The small molecule below binds the protein below.
Small molecule (SMILES): CC(=O)N[C@@H]1[C@@H](O)[C@H](O)[C@@H](CO)O[C@H]1O

Sequence of chain 1.H:
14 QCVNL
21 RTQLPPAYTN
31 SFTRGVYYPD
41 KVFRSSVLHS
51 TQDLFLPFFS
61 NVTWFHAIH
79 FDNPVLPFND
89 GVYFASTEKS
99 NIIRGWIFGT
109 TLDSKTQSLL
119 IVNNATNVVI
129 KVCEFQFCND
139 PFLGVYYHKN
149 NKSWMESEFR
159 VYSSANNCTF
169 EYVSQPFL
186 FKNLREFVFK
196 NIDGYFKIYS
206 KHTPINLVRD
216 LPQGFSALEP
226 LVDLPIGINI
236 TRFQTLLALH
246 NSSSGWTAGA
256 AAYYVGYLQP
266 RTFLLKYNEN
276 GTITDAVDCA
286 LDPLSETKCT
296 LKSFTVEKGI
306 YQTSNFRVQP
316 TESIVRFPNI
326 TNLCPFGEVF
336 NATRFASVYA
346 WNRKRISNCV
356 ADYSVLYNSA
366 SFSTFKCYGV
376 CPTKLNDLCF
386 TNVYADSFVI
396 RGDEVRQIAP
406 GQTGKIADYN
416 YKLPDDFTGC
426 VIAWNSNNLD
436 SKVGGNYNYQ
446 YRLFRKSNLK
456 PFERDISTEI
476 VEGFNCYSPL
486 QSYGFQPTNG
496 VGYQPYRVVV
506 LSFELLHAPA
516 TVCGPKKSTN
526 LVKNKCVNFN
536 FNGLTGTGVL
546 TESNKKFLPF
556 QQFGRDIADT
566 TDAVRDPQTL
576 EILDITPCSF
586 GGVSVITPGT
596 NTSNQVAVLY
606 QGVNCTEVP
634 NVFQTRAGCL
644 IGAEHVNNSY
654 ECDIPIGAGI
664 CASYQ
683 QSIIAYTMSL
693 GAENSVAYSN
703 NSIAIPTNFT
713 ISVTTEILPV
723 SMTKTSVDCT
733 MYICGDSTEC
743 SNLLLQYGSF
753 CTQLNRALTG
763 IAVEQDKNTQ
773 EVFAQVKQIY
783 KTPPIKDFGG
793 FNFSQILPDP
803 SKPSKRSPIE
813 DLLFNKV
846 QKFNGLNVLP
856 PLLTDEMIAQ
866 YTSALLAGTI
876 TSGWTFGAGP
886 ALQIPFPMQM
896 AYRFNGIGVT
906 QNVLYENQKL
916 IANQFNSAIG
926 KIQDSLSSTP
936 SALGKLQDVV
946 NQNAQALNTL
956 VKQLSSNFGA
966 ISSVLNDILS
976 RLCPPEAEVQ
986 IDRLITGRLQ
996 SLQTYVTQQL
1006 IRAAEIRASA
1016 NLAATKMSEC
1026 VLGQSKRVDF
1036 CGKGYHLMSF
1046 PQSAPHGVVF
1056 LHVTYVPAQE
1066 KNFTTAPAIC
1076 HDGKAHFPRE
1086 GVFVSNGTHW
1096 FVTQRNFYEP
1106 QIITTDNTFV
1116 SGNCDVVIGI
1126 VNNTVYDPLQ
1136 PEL

Sequence of chain 1.O:
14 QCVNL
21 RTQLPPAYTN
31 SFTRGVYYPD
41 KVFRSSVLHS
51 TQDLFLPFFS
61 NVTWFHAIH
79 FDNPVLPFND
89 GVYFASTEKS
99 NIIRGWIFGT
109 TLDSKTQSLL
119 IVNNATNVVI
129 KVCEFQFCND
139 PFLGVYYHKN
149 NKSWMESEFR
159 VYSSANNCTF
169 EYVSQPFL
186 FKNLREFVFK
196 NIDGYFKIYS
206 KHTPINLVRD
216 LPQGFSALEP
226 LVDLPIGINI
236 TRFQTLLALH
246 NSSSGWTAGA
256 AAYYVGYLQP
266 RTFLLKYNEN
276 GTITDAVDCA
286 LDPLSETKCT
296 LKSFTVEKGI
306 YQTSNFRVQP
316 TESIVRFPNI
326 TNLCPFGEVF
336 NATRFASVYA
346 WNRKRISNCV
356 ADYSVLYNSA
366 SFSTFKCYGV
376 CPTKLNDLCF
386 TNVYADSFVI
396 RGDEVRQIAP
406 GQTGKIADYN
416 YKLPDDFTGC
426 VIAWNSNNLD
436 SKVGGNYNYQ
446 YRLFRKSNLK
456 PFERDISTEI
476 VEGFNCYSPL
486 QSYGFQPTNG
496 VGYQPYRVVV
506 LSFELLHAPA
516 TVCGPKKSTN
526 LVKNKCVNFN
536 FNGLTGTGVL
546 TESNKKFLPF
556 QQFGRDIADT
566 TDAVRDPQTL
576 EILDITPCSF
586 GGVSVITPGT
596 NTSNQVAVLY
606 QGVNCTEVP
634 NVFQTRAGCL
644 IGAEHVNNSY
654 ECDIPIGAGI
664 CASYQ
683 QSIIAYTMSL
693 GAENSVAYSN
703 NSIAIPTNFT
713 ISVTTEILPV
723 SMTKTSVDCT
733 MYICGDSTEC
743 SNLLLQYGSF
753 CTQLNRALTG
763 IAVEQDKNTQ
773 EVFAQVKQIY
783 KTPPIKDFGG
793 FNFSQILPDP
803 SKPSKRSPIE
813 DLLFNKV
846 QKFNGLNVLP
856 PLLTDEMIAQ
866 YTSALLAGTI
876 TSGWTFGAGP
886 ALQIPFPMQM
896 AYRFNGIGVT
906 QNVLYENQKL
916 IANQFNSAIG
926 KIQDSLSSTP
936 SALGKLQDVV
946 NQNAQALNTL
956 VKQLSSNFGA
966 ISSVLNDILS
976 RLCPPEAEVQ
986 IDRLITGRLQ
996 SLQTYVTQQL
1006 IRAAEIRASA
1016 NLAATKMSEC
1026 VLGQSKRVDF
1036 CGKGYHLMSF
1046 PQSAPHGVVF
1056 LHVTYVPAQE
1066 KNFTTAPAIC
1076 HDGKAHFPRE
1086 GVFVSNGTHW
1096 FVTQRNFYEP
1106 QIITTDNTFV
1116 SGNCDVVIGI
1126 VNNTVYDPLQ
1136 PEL

Binding-site contacts:
Ligand atom C1 contacts residue ASN1067 of chain 1.O at 1.5 Å.
Ligand atom N2 contacts residue ASN1067 of chain 1.O at 3.0 Å (h-bond).
Ligand atom C2 contacts residue ASN1067 of chain 1.O at 2.5 Å.
Ligand atom C4 contacts residue ASN1067 of chain 1.O at 4.2 Å.
Ligand atom O7 contacts residue ASN1067 of chain 1.O at 3.5 Å (h-bond).
Ligand atom C5 contacts residue ALA699 of chain 1.O at 3.9 Å (hydrophobic).
Ligand atom C7 contacts residue ASN1067 of chain 1.O at 3.5 Å.
Ligand atom C8 contacts residue LYS1066 of chain 1.O at 4.2 Å.
Ligand atom C8 contacts residue ASN1067 of chain 1.O at 4.2 Å.
Ligand atom C5 contacts residue ASN1067 of chain 1.O at 3.7 Å.
Ligand atom C8 contacts residue GLU1065 of chain 1.O at 3.4 Å.
Ligand atom C1 contacts residue GLN888 of chain 1.H at 4.4 Å.
Ligand atom O5 contacts residue ASN1067 of chain 1.O at 2.4 Å (h-bond).
Ligand atom O4 contacts residue ALA699 of chain 1.O at 4.5 Å.
Ligand atom C3 contacts residue ASN1067 of chain 1.O at 3.9 Å.